This small molecule binds to this protein.
Small molecule (SMILES): CC(=O)N[C@H]1[C@H](O[C@H]2[C@H](O)[C@@H](NC(C)=O)CO[C@@H]2CO)O[C@H](CO)[C@@H](O[C@@H]2O[C@H](CO[C@H]3O[C@H](CO)[C@@H](O)[C@H](O)[C@@H]3O)[C@@H](O)[C@H](O[C@H]3O[C@H](CO)[C@@H](O)[C@H](O)[C@@H]3O[C@H]3O[C@H](CO)[C@@H](O)[C@H](O)[C@@H]3O)[C@@H]2O)[C@@H]1O

Binding-site contacts:
Ligand atom C2 contacts residue ASN118 of chain 1.P at 2.6 Å.
Ligand atom C4 contacts residue ASN118 of chain 1.P at 4.0 Å.
Ligand atom C1 contacts residue ASN118 of chain 1.P at 1.4 Å.
Ligand atom C6 contacts residue ASN118 of chain 1.P at 4.2 Å.
Ligand atom O7 contacts residue VAL104 of chain 1.P at 3.5 Å.
Ligand atom O6 contacts residue GLU20 of chain 1.L at 4.3 Å.
Ligand atom C8 contacts residue ILE291 of chain 1.P at 4.4 Å (hydrophobic).
Ligand atom O4 contacts residue MAN1 of chain 1.CC at 2.4 Å (h-bond).
Ligand atom O2 contacts residue MAN1 of chain 1.CC at 4.2 Å.
Ligand atom O4 contacts residue GLU20 of chain 1.L at 3.5 Å (salt-bridge).
Ligand atom C3 contacts residue MAN1 of chain 1.CC at 3.5 Å.
Ligand atom C8 contacts residue LEU137 of chain 1.P at 4.2 Å (hydrophobic).
Ligand atom C3 contacts residue TYR135 of chain 1.P at 4.4 Å (hydrophobic).
Ligand atom C3 contacts residue ASN118 of chain 1.P at 3.8 Å.
Ligand atom C8 contacts residue VAL104 of chain 1.P at 3.8 Å (hydrophobic).
Ligand atom O4 contacts residue GLU19 of chain 1.L at 4.0 Å.
Ligand atom O6 contacts residue SER120 of chain 1.P at 3.3 Å (h-bond).
Ligand atom C7 contacts residue ASN118 of chain 1.P at 3.6 Å.
Ligand atom C1 contacts residue TYR135 of chain 1.P at 4.3 Å (hydrophobic).
Ligand atom O5 contacts residue ASN118 of chain 1.P at 1.9 Å (h-bond).
Ligand atom C7 contacts residue THR105 of chain 1.P at 4.3 Å.
Ligand atom C7 contacts residue VAL104 of chain 1.P at 4.0 Å (hydrophobic).
Ligand atom C6 contacts residue MAN1 of chain 1.CC at 4.1 Å.
Ligand atom C6 contacts residue GLU20 of chain 1.L at 4.0 Å.
Ligand atom C5 contacts residue TYR135 of chain 1.P at 4.3 Å (hydrophobic).
Ligand atom O7 contacts residue TYR135 of chain 1.P at 4.0 Å.
Ligand atom N2 contacts residue ASN118 of chain 1.P at 3.3 Å (h-bond).
Ligand atom C5 contacts residue ASN118 of chain 1.P at 3.3 Å.
Ligand atom C4 contacts residue MAN1 of chain 1.CC at 3.5 Å.
Ligand atom O6 contacts residue MAN1 of chain 1.CC at 3.2 Å (h-bond).
Ligand atom O7 contacts residue ASN118 of chain 1.P at 3.3 Å (h-bond).
Ligand atom O3 contacts residue MAN1 of chain 1.CC at 3.4 Å (h-bond).
Ligand atom C5 contacts residue MAN1 of chain 1.CC at 4.0 Å.
Ligand atom O6 contacts residue ASN118 of chain 1.P at 4.2 Å.
Ligand atom C4 contacts residue GLU20 of chain 1.L at 4.5 Å.
Ligand atom O7 contacts residue THR105 of chain 1.P at 3.3 Å (h-bond).
Ligand atom C8 contacts residue ASP290 of chain 1.P at 3.4 Å.

Sequence of chain 1.L:
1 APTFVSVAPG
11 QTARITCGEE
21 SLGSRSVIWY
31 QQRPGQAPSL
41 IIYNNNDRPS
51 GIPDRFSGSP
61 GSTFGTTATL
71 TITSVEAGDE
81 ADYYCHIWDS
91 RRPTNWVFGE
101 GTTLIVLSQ

Sequence of chain 1.P:
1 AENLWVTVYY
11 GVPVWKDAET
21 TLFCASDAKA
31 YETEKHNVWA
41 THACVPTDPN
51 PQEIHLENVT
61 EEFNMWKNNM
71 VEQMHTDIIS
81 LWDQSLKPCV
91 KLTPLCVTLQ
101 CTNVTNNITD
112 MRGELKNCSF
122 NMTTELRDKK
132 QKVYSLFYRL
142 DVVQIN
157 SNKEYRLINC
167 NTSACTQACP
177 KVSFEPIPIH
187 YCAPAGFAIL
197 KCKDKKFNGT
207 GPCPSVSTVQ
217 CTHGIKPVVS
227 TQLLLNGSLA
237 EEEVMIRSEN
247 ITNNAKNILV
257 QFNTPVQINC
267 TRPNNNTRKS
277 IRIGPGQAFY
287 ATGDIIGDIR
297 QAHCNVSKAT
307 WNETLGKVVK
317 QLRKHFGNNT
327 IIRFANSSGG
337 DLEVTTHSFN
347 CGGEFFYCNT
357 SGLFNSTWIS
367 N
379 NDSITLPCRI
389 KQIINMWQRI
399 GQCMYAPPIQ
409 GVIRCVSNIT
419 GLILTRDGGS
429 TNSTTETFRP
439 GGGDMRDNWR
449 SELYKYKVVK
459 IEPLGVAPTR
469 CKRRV